Sequence of chain 1.E:
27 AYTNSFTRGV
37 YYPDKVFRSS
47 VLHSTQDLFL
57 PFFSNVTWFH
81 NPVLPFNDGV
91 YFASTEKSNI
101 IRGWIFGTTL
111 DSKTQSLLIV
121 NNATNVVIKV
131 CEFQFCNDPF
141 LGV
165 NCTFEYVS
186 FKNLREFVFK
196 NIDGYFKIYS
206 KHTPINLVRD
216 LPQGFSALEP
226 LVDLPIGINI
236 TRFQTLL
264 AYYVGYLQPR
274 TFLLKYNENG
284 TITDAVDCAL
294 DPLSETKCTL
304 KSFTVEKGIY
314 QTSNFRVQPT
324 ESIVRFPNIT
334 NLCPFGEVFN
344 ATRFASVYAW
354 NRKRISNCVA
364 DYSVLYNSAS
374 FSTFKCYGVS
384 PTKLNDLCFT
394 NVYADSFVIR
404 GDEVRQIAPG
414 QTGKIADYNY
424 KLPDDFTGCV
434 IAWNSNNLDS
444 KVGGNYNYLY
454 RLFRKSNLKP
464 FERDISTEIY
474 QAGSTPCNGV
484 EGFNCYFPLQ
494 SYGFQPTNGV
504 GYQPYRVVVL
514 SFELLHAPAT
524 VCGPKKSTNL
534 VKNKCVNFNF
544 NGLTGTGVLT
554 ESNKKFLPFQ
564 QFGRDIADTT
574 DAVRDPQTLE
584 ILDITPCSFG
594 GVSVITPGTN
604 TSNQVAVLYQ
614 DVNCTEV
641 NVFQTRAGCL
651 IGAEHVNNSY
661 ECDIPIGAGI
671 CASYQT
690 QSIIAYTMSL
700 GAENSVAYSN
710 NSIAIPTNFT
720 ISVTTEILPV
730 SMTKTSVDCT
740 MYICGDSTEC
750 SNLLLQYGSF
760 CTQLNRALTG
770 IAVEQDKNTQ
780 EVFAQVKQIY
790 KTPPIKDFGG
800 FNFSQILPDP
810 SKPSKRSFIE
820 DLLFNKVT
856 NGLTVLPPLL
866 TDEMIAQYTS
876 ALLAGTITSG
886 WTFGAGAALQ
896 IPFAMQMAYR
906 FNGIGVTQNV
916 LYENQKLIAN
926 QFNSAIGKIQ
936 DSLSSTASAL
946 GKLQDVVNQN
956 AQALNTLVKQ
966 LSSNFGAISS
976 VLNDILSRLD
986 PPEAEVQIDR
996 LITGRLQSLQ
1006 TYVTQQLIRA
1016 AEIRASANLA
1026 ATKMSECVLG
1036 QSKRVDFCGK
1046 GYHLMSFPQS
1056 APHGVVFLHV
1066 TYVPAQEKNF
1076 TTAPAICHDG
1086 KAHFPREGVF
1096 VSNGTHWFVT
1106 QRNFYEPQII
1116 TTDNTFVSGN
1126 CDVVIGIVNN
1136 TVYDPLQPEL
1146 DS

Binding-site contacts:
Ligand atom C5 contacts residue ASN616 of chain 1.E at 3.7 Å.
Ligand atom O6 contacts residue THR618 of chain 1.E at 3.4 Å.
Ligand atom O5 contacts residue THR618 of chain 1.E at 3.7 Å.
Ligand atom C5 contacts residue THR618 of chain 1.E at 4.4 Å.
Ligand atom O7 contacts residue ASN616 of chain 1.E at 3.4 Å (h-bond).
Ligand atom N2 contacts residue ASN616 of chain 1.E at 2.9 Å (h-bond).
Ligand atom C8 contacts residue ASN616 of chain 1.E at 4.5 Å.
Ligand atom C2 contacts residue ASN616 of chain 1.E at 2.5 Å.
Ligand atom C3 contacts residue ASN616 of chain 1.E at 3.8 Å.
Ligand atom C6 contacts residue THR618 of chain 1.E at 4.0 Å.
Ligand atom C1 contacts residue ASN616 of chain 1.E at 1.4 Å.
Ligand atom C4 contacts residue ASN616 of chain 1.E at 4.2 Å.
Ligand atom C7 contacts residue ASN616 of chain 1.E at 3.3 Å.
Ligand atom O5 contacts residue ASN616 of chain 1.E at 2.4 Å (h-bond).

A small-molecule ligand and the protein it binds are described below.
Small molecule (SMILES): CC(=O)N[C@@H]1[C@@H](O)[C@H](O)[C@@H](CO)O[C@H]1O